Binding-site contacts:
Ligand atom C4 contacts residue ASN75 of chain 1.E at 4.2 Å.
Ligand atom O5 contacts residue ASN75 of chain 1.E at 2.3 Å (h-bond).
Ligand atom C6 contacts residue ILE115 of chain 1.E at 3.8 Å (hydrophobic).
Ligand atom C1 contacts residue PHE114 of chain 1.E at 3.9 Å (hydrophobic).
Ligand atom C2 contacts residue ASN75 of chain 1.E at 2.4 Å.
Ligand atom C7 contacts residue GLN74 of chain 1.E at 4.5 Å.
Ligand atom O5 contacts residue GLU113 of chain 1.E at 4.4 Å.
Ligand atom C6 contacts residue PHE114 of chain 1.E at 3.8 Å (hydrophobic).
Ligand atom C1 contacts residue ASN75 of chain 1.E at 1.4 Å.
Ligand atom O6 contacts residue GLU113 of chain 1.E at 3.7 Å.
Ligand atom O5 contacts residue PHE114 of chain 1.E at 3.7 Å.
Ligand atom C7 contacts residue ASN75 of chain 1.E at 3.2 Å.
Ligand atom C3 contacts residue ASN75 of chain 1.E at 3.7 Å.
Ligand atom O6 contacts residue ILE115 of chain 1.E at 4.4 Å.
Ligand atom C5 contacts residue ASN75 of chain 1.E at 3.6 Å.
Ligand atom N2 contacts residue ASN75 of chain 1.E at 2.9 Å (h-bond).
Ligand atom C5 contacts residue PHE114 of chain 1.E at 3.3 Å (hydrophobic).
Ligand atom C8 contacts residue ASN75 of chain 1.E at 4.4 Å.
Ligand atom O7 contacts residue ASN75 of chain 1.E at 3.2 Å (h-bond).
Ligand atom C8 contacts residue GLN74 of chain 1.E at 3.3 Å.

The protein below binds the small molecule below.
Small molecule (SMILES): CC(=O)N[C@@H]1[C@@H](O)[C@H](O)[C@@H](CO)O[C@H]1O

Sequence of chain 1.E:
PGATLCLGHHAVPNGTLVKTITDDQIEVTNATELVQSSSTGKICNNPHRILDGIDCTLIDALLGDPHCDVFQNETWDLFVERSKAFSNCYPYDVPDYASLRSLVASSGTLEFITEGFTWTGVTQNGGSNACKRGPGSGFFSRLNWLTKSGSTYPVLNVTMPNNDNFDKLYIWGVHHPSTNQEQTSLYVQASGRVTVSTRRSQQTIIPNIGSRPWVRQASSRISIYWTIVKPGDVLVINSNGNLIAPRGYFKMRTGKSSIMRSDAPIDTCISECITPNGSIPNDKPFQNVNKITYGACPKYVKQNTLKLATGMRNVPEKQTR